Binding-site contacts:
Ligand atom C6 contacts residue ALA645 of chain 1.B at 4.3 Å (hydrophobic).
Ligand atom N2 contacts residue ARG432 of chain 1.B at 4.4 Å.
Ligand atom O5 contacts residue ALA645 of chain 1.B at 4.0 Å.
Ligand atom C1 contacts residue ARG432 of chain 1.B at 3.6 Å.
Ligand atom C2 contacts residue ASN642 of chain 1.B at 2.5 Å.
Ligand atom C8 contacts residue ASN642 of chain 1.B at 4.1 Å.
Ligand atom C8 contacts residue SER644 of chain 1.B at 4.5 Å.
Ligand atom C5 contacts residue ASN642 of chain 1.B at 3.6 Å.
Ligand atom C7 contacts residue ASN642 of chain 1.B at 2.9 Å.
Ligand atom C1 contacts residue ASN642 of chain 1.B at 1.4 Å.
Ligand atom C3 contacts residue ASN642 of chain 1.B at 3.8 Å.
Ligand atom O5 contacts residue ASN642 of chain 1.B at 2.4 Å (h-bond).
Ligand atom O5 contacts residue ARG432 of chain 1.B at 3.6 Å.
Ligand atom C6 contacts residue ARG432 of chain 1.B at 3.6 Å.
Ligand atom O7 contacts residue ASN642 of chain 1.B at 2.8 Å (h-bond).
Ligand atom C1 contacts residue SER644 of chain 1.B at 4.3 Å.
Ligand atom C4 contacts residue ASN642 of chain 1.B at 4.2 Å.
Ligand atom O6 contacts residue ARG432 of chain 1.B at 2.8 Å (salt-bridge).
Ligand atom N2 contacts residue ASN642 of chain 1.B at 2.9 Å (h-bond).
Ligand atom C2 contacts residue ARG432 of chain 1.B at 3.8 Å.
Ligand atom C5 contacts residue ARG432 of chain 1.B at 3.7 Å.

This small molecule binds to this protein.
Small molecule (SMILES): CC(=O)N[C@H]1[C@H](O[C@H]2[C@H](O)[C@@H](NC(C)=O)CO[C@@H]2CO)O[C@H](CO)[C@@H](O)[C@@H]1O

Sequence of chain 1.B:
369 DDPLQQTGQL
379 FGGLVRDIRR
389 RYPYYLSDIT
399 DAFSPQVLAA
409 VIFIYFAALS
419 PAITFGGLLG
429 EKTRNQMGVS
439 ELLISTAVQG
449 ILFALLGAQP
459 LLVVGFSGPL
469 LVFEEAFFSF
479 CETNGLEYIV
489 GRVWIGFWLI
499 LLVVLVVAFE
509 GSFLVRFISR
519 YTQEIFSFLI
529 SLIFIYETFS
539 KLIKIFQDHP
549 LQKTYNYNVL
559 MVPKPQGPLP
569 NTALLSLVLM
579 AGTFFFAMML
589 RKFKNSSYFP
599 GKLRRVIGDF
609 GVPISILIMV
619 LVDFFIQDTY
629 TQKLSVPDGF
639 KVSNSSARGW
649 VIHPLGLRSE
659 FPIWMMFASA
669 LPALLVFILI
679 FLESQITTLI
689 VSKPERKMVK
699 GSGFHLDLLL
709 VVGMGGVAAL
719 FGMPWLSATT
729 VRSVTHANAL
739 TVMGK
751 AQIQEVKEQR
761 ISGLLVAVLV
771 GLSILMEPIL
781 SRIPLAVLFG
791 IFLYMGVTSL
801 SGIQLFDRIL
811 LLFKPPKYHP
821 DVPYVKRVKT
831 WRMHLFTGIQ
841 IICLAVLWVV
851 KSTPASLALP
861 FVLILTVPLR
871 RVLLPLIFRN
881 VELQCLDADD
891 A